Sequence of chain 41.A:
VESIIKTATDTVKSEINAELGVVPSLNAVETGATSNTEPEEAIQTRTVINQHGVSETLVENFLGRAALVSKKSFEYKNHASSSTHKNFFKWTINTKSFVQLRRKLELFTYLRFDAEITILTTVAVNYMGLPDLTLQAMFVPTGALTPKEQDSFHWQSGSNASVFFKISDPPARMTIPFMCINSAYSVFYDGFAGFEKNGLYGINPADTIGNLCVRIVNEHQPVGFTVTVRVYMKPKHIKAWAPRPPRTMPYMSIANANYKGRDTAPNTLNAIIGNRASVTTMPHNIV

Binding-site contacts:
Ligand atom C1 contacts residue ASN283 of chain 41.A at 3.4 Å.
Ligand atom C3 contacts residue ARG104 of chain 41.C at 3.8 Å.
Ligand atom C11 contacts residue ASP232 of chain 41.C at 3.6 Å.
Ligand atom C4 contacts residue ASP232 of chain 41.C at 3.4 Å.
Ligand atom O4 contacts residue ASP232 of chain 41.C at 2.8 Å (salt-bridge).
Ligand atom O4 contacts residue PRO231 of chain 41.C at 3.9 Å.
Ligand atom O2 contacts residue PRO274 of chain 41.A at 3.4 Å.
Ligand atom C6 contacts residue ASN283 of chain 41.A at 3.8 Å.
Ligand atom O6 contacts residue GLY282 of chain 41.A at 3.5 Å.
Ligand atom C4 contacts residue ASN275 of chain 41.A at 3.7 Å.
Ligand atom C11 contacts residue PRO231 of chain 41.C at 3.5 Å (hydrophobic).
Ligand atom O6 contacts residue ALA273 of chain 41.A at 3.7 Å.
Ligand atom O1B contacts residue ARG104 of chain 41.C at 3.0 Å (salt-bridge).
Ligand atom O4 contacts residue ASN275 of chain 41.A at 3.0 Å (h-bond).
Ligand atom O2 contacts residue GLY282 of chain 41.A at 3.8 Å.
Ligand atom O3 contacts residue ASP91 of chain 41.C at 3.5 Å.
Ligand atom O6 contacts residue PRO274 of chain 41.A at 3.6 Å.
Ligand atom O6 contacts residue ASN283 of chain 41.A at 3.0 Å (h-bond).
Ligand atom C5 contacts residue PRO231 of chain 41.C at 3.7 Å (hydrophobic).
Ligand atom C5 contacts residue ASN275 of chain 41.A at 3.5 Å.
Ligand atom C2 contacts residue ASP91 of chain 41.C at 3.2 Å.
Ligand atom N5 contacts residue ASN275 of chain 41.A at 3.4 Å (h-bond).
Ligand atom O5 contacts residue ASN283 of chain 41.A at 3.7 Å.
Ligand atom O7 contacts residue PRO274 of chain 41.A at 3.6 Å.
Ligand atom C1 contacts residue ARG104 of chain 41.C at 3.8 Å.
Ligand atom C10 contacts residue PRO231 of chain 41.C at 3.8 Å (hydrophobic).
Ligand atom C6 contacts residue ALA273 of chain 41.A at 3.8 Å (hydrophobic).
Ligand atom C11 contacts residue ILE233 of chain 41.C at 3.6 Å (hydrophobic).
Ligand atom C5 contacts residue ASN283 of chain 41.A at 3.8 Å.
Ligand atom C10 contacts residue ASN275 of chain 41.A at 3.3 Å.
Ligand atom O10 contacts residue ARG270 of chain 41.A at 3.6 Å.
Ligand atom O4 contacts residue ARG95 of chain 41.C at 3.5 Å.
Ligand atom N5 contacts residue PRO231 of chain 41.C at 3.0 Å (h-bond).
Ligand atom C5 contacts residue PRO274 of chain 41.A at 3.9 Å (hydrophobic).
Ligand atom C11 contacts residue GLY234 of chain 41.C at 3.8 Å.
Ligand atom C5 contacts residue GLY282 of chain 41.A at 3.8 Å.
Ligand atom O10 contacts residue ASN275 of chain 41.A at 3.0 Å (h-bond).
Ligand atom C6 contacts residue GLY282 of chain 41.A at 3.6 Å.
Ligand atom O2 contacts residue ASP91 of chain 41.C at 2.5 Å (salt-bridge).
Ligand atom C4 contacts residue PRO231 of chain 41.C at 3.6 Å (hydrophobic).

The protein below binds the small molecule below.
Small molecule (SMILES): CC(=O)N[C@@H]1[C@@H](O)[C@H](O[C@@H]2O[C@H](CO)[C@H](O)[C@H](O[C@]3(C(=O)O)C[C@H](O)[C@@H](NC(C)=O)[C@H]([C@H](O)[C@H](O)CO)O3)[C@H]2O)[C@@H](CO)O[C@H]1O

Sequence of chain 41.C:
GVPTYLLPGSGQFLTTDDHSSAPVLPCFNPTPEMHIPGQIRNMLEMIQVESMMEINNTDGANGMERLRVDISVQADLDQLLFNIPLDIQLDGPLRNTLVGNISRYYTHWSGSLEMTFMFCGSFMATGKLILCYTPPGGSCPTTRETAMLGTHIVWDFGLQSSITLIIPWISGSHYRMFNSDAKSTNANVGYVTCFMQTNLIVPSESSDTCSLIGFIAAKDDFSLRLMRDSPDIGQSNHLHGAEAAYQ